This small molecule binds to this protein.
Small molecule (SMILES): O=C(CCc1ccc(-c2ccccc2)cc1)NC(=O)N[C@@H]1O[C@H](CO)[C@@H](O)[C@H](O)[C@H]1O

Binding-site contacts:
Ligand atom C18 contacts residue GLU288 of chain 1.A at 3.1 Å.
Ligand atom C19 contacts residue PHE287 of chain 1.A at 3.4 Å (hydrophobic).
Ligand atom N1 contacts residue DMS1 of chain 1.E at 3.3 Å (h-bond).
Ligand atom O2' contacts residue GLU673 of chain 1.A at 3.2 Å (salt-bridge).
Ligand atom C10 contacts residue ASN134 of chain 1.A at 3.6 Å.
Ligand atom O6 contacts residue ASN134 of chain 1.A at 3.7 Å.
Ligand atom C12 contacts residue ARG293 of chain 1.A at 3.6 Å.
Ligand atom N4 contacts residue DMS1 of chain 1.E at 3.6 Å.
Ligand atom O3 contacts residue LEU137 of chain 1.A at 3.0 Å (h-bond).
Ligand atom C8 contacts residue ASP284 of chain 1.A at 3.7 Å.
Ligand atom O3' contacts residue ALA674 of chain 1.A at 3.3 Å (h-bond).
Ligand atom O3 contacts residue GLY136 of chain 1.A at 3.5 Å (h-bond).
Ligand atom O5' contacts residue LEU137 of chain 1.A at 3.5 Å (h-bond).
Ligand atom O2' contacts residue DMS1 of chain 1.E at 3.4 Å (h-bond).
Ligand atom C18 contacts residue ARG293 of chain 1.A at 3.4 Å.
Ligand atom O3' contacts residue GLY676 of chain 1.A at 3.2 Å (h-bond).
Ligand atom C19 contacts residue ARG293 of chain 1.A at 3.6 Å.
Ligand atom C6' contacts residue HIS378 of chain 1.A at 3.5 Å.
Ligand atom O4' contacts residue SER675 of chain 1.A at 3.6 Å.
Ligand atom C11 contacts residue ASN283 of chain 1.A at 3.5 Å.
Ligand atom C10 contacts residue ASN283 of chain 1.A at 3.7 Å.
Ligand atom O3' contacts residue SER675 of chain 1.A at 3.0 Å (h-bond).
Ligand atom O4' contacts residue ASN485 of chain 1.A at 3.5 Å (h-bond).
Ligand atom C3' contacts residue GLU673 of chain 1.A at 3.4 Å.
Ligand atom C14 contacts residue HIS342 of chain 1.A at 3.5 Å.
Ligand atom C6' contacts residue ASN485 of chain 1.A at 3.4 Å.
Ligand atom C5' contacts residue GLY136 of chain 1.A at 3.7 Å.
Ligand atom C8 contacts residue GLU89 of chain 1.A at 3.5 Å.
Ligand atom C17 contacts residue ASN283 of chain 1.A at 3.5 Å.
Ligand atom O3' contacts residue GLU673 of chain 1.A at 2.8 Å (salt-bridge).
Ligand atom O2' contacts residue TYR574 of chain 1.A at 3.1 Å (h-bond).
Ligand atom C2' contacts residue HIS378 of chain 1.A at 3.5 Å.
Ligand atom C2 contacts residue LEU137 of chain 1.A at 3.5 Å (hydrophobic).
Ligand atom O6' contacts residue ASN485 of chain 1.A at 2.8 Å (h-bond).
Ligand atom O4' contacts residue GLY676 of chain 1.A at 2.8 Å (h-bond).
Ligand atom C16 contacts residue ASN283 of chain 1.A at 3.4 Å.
Ligand atom C5' contacts residue LEU137 of chain 1.A at 3.7 Å (hydrophobic).
Ligand atom O6' contacts residue HIS378 of chain 1.A at 2.7 Å (h-bond).
Ligand atom O5' contacts residue HIS378 of chain 1.A at 3.7 Å.
Ligand atom C11 contacts residue ARG293 of chain 1.A at 3.6 Å.

Sequence of chain 1.A:
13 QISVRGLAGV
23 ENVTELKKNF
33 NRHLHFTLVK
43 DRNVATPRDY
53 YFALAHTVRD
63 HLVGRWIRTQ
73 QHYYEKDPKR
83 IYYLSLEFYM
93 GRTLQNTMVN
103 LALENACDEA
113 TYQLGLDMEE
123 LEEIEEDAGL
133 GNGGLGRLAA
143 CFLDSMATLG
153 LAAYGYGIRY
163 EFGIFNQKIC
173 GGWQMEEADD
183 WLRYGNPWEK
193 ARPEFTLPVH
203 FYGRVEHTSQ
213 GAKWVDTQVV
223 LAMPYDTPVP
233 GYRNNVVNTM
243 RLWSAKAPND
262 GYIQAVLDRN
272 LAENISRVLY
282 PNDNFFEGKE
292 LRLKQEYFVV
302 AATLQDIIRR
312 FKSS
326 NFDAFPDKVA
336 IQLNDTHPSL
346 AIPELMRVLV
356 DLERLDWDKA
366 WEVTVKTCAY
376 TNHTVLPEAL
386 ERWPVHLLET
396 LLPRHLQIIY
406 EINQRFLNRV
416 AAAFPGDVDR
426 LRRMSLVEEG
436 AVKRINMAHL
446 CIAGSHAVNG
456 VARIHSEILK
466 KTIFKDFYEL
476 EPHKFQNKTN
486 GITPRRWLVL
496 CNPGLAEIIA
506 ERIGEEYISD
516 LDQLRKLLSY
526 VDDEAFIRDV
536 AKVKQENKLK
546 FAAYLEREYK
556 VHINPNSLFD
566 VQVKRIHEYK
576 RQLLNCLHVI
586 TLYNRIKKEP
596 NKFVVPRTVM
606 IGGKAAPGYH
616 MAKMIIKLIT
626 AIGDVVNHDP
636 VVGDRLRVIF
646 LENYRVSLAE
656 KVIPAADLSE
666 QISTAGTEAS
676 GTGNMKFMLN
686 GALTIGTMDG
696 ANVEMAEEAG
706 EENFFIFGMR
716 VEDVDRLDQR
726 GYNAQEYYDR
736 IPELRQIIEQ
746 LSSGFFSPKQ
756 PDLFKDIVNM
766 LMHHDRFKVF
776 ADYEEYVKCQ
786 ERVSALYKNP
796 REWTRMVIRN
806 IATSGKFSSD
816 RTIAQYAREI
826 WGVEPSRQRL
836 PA